The small molecule below binds the protein below.
Small molecule (SMILES): CC(=O)N[C@@H]1[C@@H](O)[C@H](O)[C@@H](CO)O[C@H]1O

Binding-site contacts:
Ligand atom O5 contacts residue ASN29 of chain 1.C at 2.5 Å (h-bond).
Ligand atom O7 contacts residue LYS30 of chain 1.C at 4.5 Å.
Ligand atom O7 contacts residue ASN29 of chain 1.C at 3.5 Å.
Ligand atom C7 contacts residue LYS30 of chain 1.C at 4.3 Å.
Ligand atom C1 contacts residue ASN29 of chain 1.C at 1.4 Å.
Ligand atom C7 contacts residue ASN29 of chain 1.C at 3.3 Å.
Ligand atom C1 contacts residue THR31 of chain 1.C at 3.9 Å.
Ligand atom C4 contacts residue ASN29 of chain 1.C at 4.3 Å.
Ligand atom C7 contacts residue TYR28 of chain 1.C at 4.1 Å (hydrophobic).
Ligand atom O7 contacts residue TYR28 of chain 1.C at 3.0 Å (h-bond).
Ligand atom C8 contacts residue ASN29 of chain 1.C at 4.4 Å.
Ligand atom C5 contacts residue ASN29 of chain 1.C at 3.7 Å.
Ligand atom N2 contacts residue THR31 of chain 1.C at 4.0 Å.
Ligand atom C8 contacts residue LYS30 of chain 1.C at 4.1 Å.
Ligand atom N2 contacts residue ASN29 of chain 1.C at 2.8 Å (h-bond).
Ligand atom C2 contacts residue ASN29 of chain 1.C at 2.4 Å.
Ligand atom C3 contacts residue ASN29 of chain 1.C at 3.8 Å.

Sequence of chain 1.C:
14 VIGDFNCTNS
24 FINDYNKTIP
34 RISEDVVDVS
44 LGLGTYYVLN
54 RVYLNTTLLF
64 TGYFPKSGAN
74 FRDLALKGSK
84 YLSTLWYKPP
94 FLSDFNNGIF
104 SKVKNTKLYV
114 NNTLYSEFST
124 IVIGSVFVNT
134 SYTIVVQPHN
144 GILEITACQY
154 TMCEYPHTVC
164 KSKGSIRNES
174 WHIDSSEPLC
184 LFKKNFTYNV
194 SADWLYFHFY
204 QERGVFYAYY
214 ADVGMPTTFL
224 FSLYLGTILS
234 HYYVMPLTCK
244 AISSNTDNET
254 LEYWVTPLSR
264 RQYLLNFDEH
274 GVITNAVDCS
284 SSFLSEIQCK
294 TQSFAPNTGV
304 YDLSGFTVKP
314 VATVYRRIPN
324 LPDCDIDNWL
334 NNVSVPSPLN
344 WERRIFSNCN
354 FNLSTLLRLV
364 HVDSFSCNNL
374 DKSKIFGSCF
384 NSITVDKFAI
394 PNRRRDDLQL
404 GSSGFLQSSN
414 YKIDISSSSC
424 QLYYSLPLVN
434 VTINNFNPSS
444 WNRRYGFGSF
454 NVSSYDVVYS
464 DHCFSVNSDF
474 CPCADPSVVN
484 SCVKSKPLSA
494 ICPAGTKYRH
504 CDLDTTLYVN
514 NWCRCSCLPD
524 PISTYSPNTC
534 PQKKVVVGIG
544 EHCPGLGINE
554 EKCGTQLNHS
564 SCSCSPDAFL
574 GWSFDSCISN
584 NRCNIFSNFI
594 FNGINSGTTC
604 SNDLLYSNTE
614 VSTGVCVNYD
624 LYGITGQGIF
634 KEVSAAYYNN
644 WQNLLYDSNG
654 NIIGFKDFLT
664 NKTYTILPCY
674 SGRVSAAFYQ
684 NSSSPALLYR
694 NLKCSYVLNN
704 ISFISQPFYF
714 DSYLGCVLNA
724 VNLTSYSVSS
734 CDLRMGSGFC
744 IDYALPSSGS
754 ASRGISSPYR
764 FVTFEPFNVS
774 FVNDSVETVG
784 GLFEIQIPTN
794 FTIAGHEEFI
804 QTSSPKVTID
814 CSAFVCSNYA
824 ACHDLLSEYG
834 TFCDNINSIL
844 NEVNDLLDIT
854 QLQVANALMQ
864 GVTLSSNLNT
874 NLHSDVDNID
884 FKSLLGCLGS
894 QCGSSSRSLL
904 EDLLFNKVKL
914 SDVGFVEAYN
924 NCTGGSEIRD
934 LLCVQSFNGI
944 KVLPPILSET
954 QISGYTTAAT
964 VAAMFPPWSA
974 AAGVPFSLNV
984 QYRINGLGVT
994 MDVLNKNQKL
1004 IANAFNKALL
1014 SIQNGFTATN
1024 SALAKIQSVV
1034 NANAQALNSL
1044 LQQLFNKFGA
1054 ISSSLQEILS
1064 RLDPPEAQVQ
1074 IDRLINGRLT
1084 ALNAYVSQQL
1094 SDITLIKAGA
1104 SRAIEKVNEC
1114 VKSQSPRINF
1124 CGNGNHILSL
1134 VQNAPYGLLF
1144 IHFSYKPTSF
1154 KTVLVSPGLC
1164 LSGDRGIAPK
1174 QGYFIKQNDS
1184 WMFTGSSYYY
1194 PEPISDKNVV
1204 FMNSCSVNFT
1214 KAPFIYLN